The protein below binds the small molecule below.
Small molecule (SMILES): N[C@@H](Cc1ccccc1)C(=O)O

Binding-site contacts:
Ligand atom CD2 contacts residue GLU114 of chain 1.B at 3.5 Å.
Ligand atom CD1 contacts residue GLU114 of chain 1.B at 3.8 Å.
Ligand atom C contacts residue TYR149 of chain 1.B at 4.2 Å (hydrophobic).
Ligand atom C contacts residue GLN310 of chain 1.B at 3.5 Å.
Ligand atom C contacts residue SER60 of chain 1.B at 2.8 Å.
Ligand atom CZ contacts residue ALA239 of chain 1.B at 4.1 Å (hydrophobic).
Ligand atom CB contacts residue SER60 of chain 1.B at 3.4 Å.
Ligand atom N contacts residue SER60 of chain 1.B at 4.1 Å.
Ligand atom CE2 contacts residue PHE234 of chain 1.B at 3.7 Å (hydrophobic).
Ligand atom CE2 contacts residue GLU114 of chain 1.B at 3.8 Å.
Ligand atom CE1 contacts residue PHE113 of chain 1.B at 3.6 Å (hydrophobic).
Ligand atom O contacts residue LEU308 of chain 1.B at 4.0 Å.
Ligand atom CE1 contacts residue ALA239 of chain 1.B at 4.2 Å (hydrophobic).
Ligand atom CA contacts residue SER60 of chain 1.B at 3.6 Å.
Ligand atom CB contacts residue GLU114 of chain 1.B at 4.1 Å.
Ligand atom N contacts residue GLU114 of chain 1.B at 2.7 Å (salt-bridge).
Ligand atom OXT contacts residue LEU308 of chain 1.B at 4.0 Å.
Ligand atom CZ contacts residue GLU114 of chain 1.B at 3.7 Å.
Ligand atom CA contacts residue GLN310 of chain 1.B at 3.1 Å.
Ligand atom CA contacts residue GLU114 of chain 1.B at 3.5 Å.
Ligand atom CE2 contacts residue MET119 of chain 1.B at 3.8 Å (hydrophobic).
Ligand atom CD1 contacts residue ASN151 of chain 1.B at 3.5 Å.
Ligand atom O contacts residue GLY309 of chain 1.B at 3.3 Å.
Ligand atom CB contacts residue ALA242 of chain 1.B at 4.1 Å (hydrophobic).
Ligand atom OXT contacts residue TYR149 of chain 1.B at 3.5 Å (h-bond).
Ligand atom OXT contacts residue PHE282 of chain 1.B at 3.9 Å.
Ligand atom CB contacts residue GLN310 of chain 1.B at 3.7 Å.
Ligand atom CZ contacts residue PHE113 of chain 1.B at 4.2 Å (hydrophobic).
Ligand atom O contacts residue ALA59 of chain 1.B at 3.3 Å.
Ligand atom CD2 contacts residue GLN310 of chain 1.B at 3.7 Å.
Ligand atom CE1 contacts residue GLU114 of chain 1.B at 3.6 Å.
Ligand atom O contacts residue SER60 of chain 1.B at 2.8 Å (h-bond).
Ligand atom CZ contacts residue PHE234 of chain 1.B at 3.7 Å (hydrophobic).
Ligand atom OXT contacts residue GLN310 of chain 1.B at 4.1 Å.
Ligand atom O contacts residue GLN310 of chain 1.B at 2.8 Å (h-bond).
Ligand atom N contacts residue ASN151 of chain 1.B at 3.8 Å.
Ligand atom CG contacts residue GLN310 of chain 1.B at 4.2 Å.
Ligand atom CB contacts residue ASN151 of chain 1.B at 4.1 Å.
Ligand atom CG contacts residue GLU114 of chain 1.B at 3.6 Å.
Ligand atom OXT contacts residue SER60 of chain 1.B at 2.8 Å (h-bond).

Sequence of chain 1.B:
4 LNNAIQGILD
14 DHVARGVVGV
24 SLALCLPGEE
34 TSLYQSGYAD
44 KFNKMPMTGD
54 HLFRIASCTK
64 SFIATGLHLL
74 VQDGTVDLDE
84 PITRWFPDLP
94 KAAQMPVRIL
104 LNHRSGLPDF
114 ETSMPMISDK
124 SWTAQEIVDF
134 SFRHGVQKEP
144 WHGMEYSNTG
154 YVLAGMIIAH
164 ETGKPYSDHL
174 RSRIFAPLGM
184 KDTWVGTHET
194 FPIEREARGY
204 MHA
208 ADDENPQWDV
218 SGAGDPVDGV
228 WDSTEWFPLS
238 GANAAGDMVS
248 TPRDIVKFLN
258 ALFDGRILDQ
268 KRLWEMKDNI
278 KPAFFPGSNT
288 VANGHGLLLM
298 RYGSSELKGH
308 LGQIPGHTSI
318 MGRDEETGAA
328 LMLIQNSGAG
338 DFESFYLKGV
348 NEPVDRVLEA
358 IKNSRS